Sequence of chain 3.A:
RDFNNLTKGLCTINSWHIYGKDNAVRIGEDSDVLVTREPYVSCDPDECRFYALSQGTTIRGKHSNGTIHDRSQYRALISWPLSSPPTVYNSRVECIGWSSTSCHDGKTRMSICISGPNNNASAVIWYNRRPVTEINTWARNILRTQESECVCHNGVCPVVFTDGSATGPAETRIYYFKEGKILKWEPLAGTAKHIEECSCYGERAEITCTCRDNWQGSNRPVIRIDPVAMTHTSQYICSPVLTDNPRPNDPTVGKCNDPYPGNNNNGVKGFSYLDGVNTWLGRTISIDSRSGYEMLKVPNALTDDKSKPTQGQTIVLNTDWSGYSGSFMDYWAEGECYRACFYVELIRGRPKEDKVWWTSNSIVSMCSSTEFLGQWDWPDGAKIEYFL

Binding-site contacts:
Ligand atom C6 contacts residue LEU373 of chain 3.A at 3.4 Å (hydrophobic).
Ligand atom C6 contacts residue ILE285 of chain 3.A at 3.5 Å (hydrophobic).
Ligand atom C6 contacts residue PRO309 of chain 3.A at 3.5 Å (hydrophobic).
Ligand atom O5 contacts residue GLY374 of chain 3.A at 3.3 Å.
Ligand atom O3 contacts residue GLN311 of chain 3.A at 3.6 Å.
Ligand atom O3 contacts residue ARG283 of chain 3.A at 3.0 Å (salt-bridge).
Ligand atom O5 contacts residue GLN375 of chain 3.A at 3.6 Å (h-bond).
Ligand atom O3 contacts residue GLU294 of chain 3.A at 2.7 Å (salt-bridge).
Ligand atom C1 contacts residue ASN120 of chain 4.A at 1.5 Å.
Ligand atom C6 contacts residue ASP250 of chain 3.A at 3.7 Å.
Ligand atom O2 contacts residue GLY312 of chain 3.A at 3.1 Å.
Ligand atom C2 contacts residue ASN120 of chain 4.A at 2.4 Å.
Ligand atom O3 contacts residue GLY312 of chain 3.A at 3.1 Å (h-bond).
Ligand atom O6 contacts residue ASP250 of chain 3.A at 2.6 Å (salt-bridge).
Ligand atom O7 contacts residue ARG140 of chain 4.A at 3.0 Å (salt-bridge).
Ligand atom C8 contacts residue ASN119 of chain 4.A at 3.6 Å.
Ligand atom C7 contacts residue ARG140 of chain 4.A at 3.6 Å.
Ligand atom C6 contacts residue THR310 of chain 3.A at 3.5 Å.
Ligand atom O5 contacts residue ASN120 of chain 4.A at 2.4 Å (h-bond).
Ligand atom O4 contacts residue GLU294 of chain 3.A at 2.9 Å (salt-bridge).
Ligand atom O5 contacts residue ASP250 of chain 3.A at 3.6 Å.
Ligand atom O6 contacts residue ILE285 of chain 3.A at 3.4 Å (h-bond).
Ligand atom O5 contacts residue GLY312 of chain 3.A at 3.6 Å.
Ligand atom C5 contacts residue THR310 of chain 3.A at 3.4 Å.
Ligand atom O3 contacts residue LEU296 of chain 3.A at 3.7 Å.
Ligand atom N2 contacts residue ASN120 of chain 4.A at 2.9 Å (h-bond).
Ligand atom O4 contacts residue ILE287 of chain 3.A at 3.6 Å.
Ligand atom C4 contacts residue GLU294 of chain 3.A at 3.5 Å.
Ligand atom C3 contacts residue GLU294 of chain 3.A at 3.3 Å.
Ligand atom O4 contacts residue ARG247 of chain 3.A at 3.5 Å (salt-bridge).
Ligand atom O2 contacts residue ASN249 of chain 3.A at 3.3 Å (h-bond).
Ligand atom C5 contacts residue ASN120 of chain 4.A at 3.7 Å.
Ligand atom O3 contacts residue ASN249 of chain 3.A at 3.0 Å (h-bond).
Ligand atom C7 contacts residue ASN120 of chain 4.A at 3.4 Å.
Ligand atom O5 contacts residue THR310 of chain 3.A at 3.4 Å (h-bond).
Ligand atom O2 contacts residue LEU296 of chain 3.A at 3.4 Å.
Ligand atom O6 contacts residue GLN375 of chain 3.A at 3.3 Å.
Ligand atom O7 contacts residue ASN120 of chain 4.A at 3.5 Å (h-bond).
Ligand atom C3 contacts residue GLY312 of chain 3.A at 3.4 Å.
Ligand atom O3 contacts residue ASP250 of chain 3.A at 3.0 Å (salt-bridge).

Sequence of chain 4.A:
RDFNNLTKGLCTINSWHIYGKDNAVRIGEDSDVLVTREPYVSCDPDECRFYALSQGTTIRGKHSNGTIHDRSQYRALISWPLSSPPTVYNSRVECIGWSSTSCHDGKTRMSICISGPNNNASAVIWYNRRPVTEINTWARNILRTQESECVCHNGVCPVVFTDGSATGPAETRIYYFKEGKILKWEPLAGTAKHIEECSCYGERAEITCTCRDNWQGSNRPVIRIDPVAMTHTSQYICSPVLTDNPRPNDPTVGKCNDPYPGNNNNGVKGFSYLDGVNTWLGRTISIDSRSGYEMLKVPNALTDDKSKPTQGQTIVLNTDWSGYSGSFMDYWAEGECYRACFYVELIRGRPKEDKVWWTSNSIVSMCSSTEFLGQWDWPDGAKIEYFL

This small molecule binds to this protein.
Small molecule (SMILES): CC(=O)N[C@H]1[C@H](O[C@H]2[C@H](O)[C@@H](NC(C)=O)CO[C@@H]2CO)O[C@H](CO)[C@@H](O[C@@H]2O[C@H](CO[C@H]3O[C@H](CO)[C@@H](O)[C@H](O)[C@@H]3O)[C@@H](O)[C@H](O[C@H]3O[C@H](CO)[C@@H](O)[C@H](O)[C@@H]3O[C@H]3O[C@H](CO)[C@@H](O)[C@H](O)[C@@H]3O[C@H]3O[C@H](CO)[C@@H](O)[C@H](O)[C@@H]3O)[C@@H]2O)[C@@H]1O